Binding-site contacts:
Ligand atom C1' contacts residue PRO201 of chain 1.CB at 4.3 Å (hydrophobic).
Ligand atom O5' contacts residue PHE420 of chain 1.CB at 4.2 Å.
Ligand atom C2 contacts residue VAL200 of chain 1.CB at 4.4 Å (hydrophobic).
Ligand atom N7 contacts residue PRO201 of chain 1.CB at 4.1 Å.
Ligand atom C3' contacts residue PRO422 of chain 1.CB at 3.7 Å (hydrophobic).
Ligand atom C6 contacts residue PRO201 of chain 1.CB at 4.3 Å (hydrophobic).
Ligand atom C5 contacts residue PRO201 of chain 1.CB at 4.0 Å (hydrophobic).
Ligand atom C6 contacts residue VAL200 of chain 1.CB at 4.2 Å (hydrophobic).
Ligand atom N1 contacts residue VAL200 of chain 1.CB at 3.9 Å.
Ligand atom C4 contacts residue PRO422 of chain 1.CB at 4.2 Å (hydrophobic).
Ligand atom N3 contacts residue PRO201 of chain 1.CB at 4.0 Å.
Ligand atom N6 contacts residue PHE429 of chain 1.CB at 4.1 Å.
Ligand atom C5 contacts residue PRO422 of chain 1.CB at 4.0 Å (hydrophobic).
Ligand atom N3 contacts residue PRO422 of chain 1.CB at 4.4 Å.
Ligand atom C6 contacts residue SER423 of chain 1.CB at 4.2 Å.
Ligand atom C6 contacts residue PRO422 of chain 1.CB at 3.4 Å (hydrophobic).
Ligand atom O1P contacts residue HIS421 of chain 1.CB at 4.1 Å.
Ligand atom N1 contacts residue PRO422 of chain 1.CB at 3.6 Å.
Ligand atom N6 contacts residue PRO424 of chain 1.CB at 4.1 Å.
Ligand atom P contacts residue PHE420 of chain 1.CB at 4.2 Å.
Ligand atom N9 contacts residue PRO201 of chain 1.CB at 3.8 Å.
Ligand atom C2 contacts residue PRO201 of chain 1.CB at 4.2 Å (hydrophobic).
Ligand atom N6 contacts residue PRO422 of chain 1.CB at 3.2 Å (h-bond).
Ligand atom N9 contacts residue PRO422 of chain 1.CB at 4.3 Å.
Ligand atom N1 contacts residue GLY430 of chain 1.CB at 2.9 Å (h-bond).
Ligand atom C4 contacts residue PRO201 of chain 1.CB at 3.9 Å (hydrophobic).
Ligand atom N6 contacts residue SER423 of chain 1.CB at 3.5 Å.
Ligand atom C6 contacts residue GLY430 of chain 1.CB at 3.9 Å.
Ligand atom O1P contacts residue HIS419 of chain 1.CB at 4.3 Å.
Ligand atom N7 contacts residue HIS421 of chain 1.CB at 4.0 Å.
Ligand atom C8 contacts residue PRO201 of chain 1.CB at 3.9 Å (hydrophobic).
Ligand atom O5' contacts residue PRO422 of chain 1.CB at 3.8 Å.
Ligand atom C2 contacts residue GLY430 of chain 1.CB at 3.6 Å.
Ligand atom O5' contacts residue HIS421 of chain 1.CB at 3.0 Å (h-bond).
Ligand atom O4' contacts residue HIS421 of chain 1.CB at 4.2 Å.
Ligand atom C8 contacts residue HIS421 of chain 1.CB at 3.8 Å.
Ligand atom N6 contacts residue GLY430 of chain 1.CB at 3.0 Å (h-bond).
Ligand atom N7 contacts residue SER423 of chain 1.CB at 4.0 Å.
Ligand atom C5' contacts residue HIS421 of chain 1.CB at 3.7 Å.
Ligand atom P contacts residue HIS421 of chain 1.CB at 3.6 Å.

Sequence of chain 1.CB:
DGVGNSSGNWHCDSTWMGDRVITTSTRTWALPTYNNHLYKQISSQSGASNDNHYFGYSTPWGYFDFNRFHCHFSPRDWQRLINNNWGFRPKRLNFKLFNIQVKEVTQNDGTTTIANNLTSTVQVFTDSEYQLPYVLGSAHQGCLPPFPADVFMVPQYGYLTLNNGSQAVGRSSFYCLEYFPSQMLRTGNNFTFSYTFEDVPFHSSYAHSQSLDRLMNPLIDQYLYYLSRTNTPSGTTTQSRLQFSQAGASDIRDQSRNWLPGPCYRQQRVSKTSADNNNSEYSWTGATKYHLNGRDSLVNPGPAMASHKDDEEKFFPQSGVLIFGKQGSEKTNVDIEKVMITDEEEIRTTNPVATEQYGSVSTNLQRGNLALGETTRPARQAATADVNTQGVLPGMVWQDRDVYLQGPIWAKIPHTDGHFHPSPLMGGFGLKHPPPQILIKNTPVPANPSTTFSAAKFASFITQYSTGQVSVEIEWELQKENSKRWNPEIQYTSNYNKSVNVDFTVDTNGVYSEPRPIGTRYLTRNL

This protein binds this small molecule.
Small molecule (SMILES): Nc1ncnc2c1ncn2[C@H]1C[C@H](O)[C@@H](COP(=O)(O)O)O1